Binding-site contacts:
Ligand atom N2 contacts residue ASN704 of chain 1.A at 2.7 Å (h-bond).
Ligand atom N2 contacts residue LEU909 of chain 1.A at 3.9 Å.
Ligand atom O6 contacts residue PHE705 of chain 1.A at 3.3 Å (h-bond).
Ligand atom C8 contacts residue ASN704 of chain 1.A at 4.2 Å.
Ligand atom C7 contacts residue ASN704 of chain 1.A at 3.0 Å.
Ligand atom C8 contacts residue LEU909 of chain 1.A at 3.9 Å (hydrophobic).
Ligand atom O7 contacts residue ASN704 of chain 1.A at 3.0 Å (h-bond).
Ligand atom C1 contacts residue GLN1058 of chain 1.A at 4.4 Å.
Ligand atom C3 contacts residue ASN704 of chain 1.A at 3.7 Å.
Ligand atom O5 contacts residue GLN1058 of chain 1.A at 4.4 Å.
Ligand atom O4 contacts residue LEU909 of chain 1.A at 4.0 Å.
Ligand atom O6 contacts residue GLN913 of chain 1.A at 4.5 Å.
Ligand atom O5 contacts residue ASN704 of chain 1.A at 2.4 Å (h-bond).
Ligand atom C4 contacts residue ASN704 of chain 1.A at 4.2 Å.
Ligand atom C8 contacts residue GLN913 of chain 1.A at 4.1 Å.
Ligand atom C7 contacts residue LEU909 of chain 1.A at 3.5 Å (hydrophobic).
Ligand atom C1 contacts residue ASN704 of chain 1.A at 1.4 Å.
Ligand atom C2 contacts residue LEU909 of chain 1.A at 4.3 Å (hydrophobic).
Ligand atom C3 contacts residue LEU909 of chain 1.A at 4.2 Å (hydrophobic).
Ligand atom O7 contacts residue LEU909 of chain 1.A at 3.5 Å.
Ligand atom C5 contacts residue ASN704 of chain 1.A at 3.7 Å.
Ligand atom C2 contacts residue ASN704 of chain 1.A at 2.3 Å.

The protein below binds the small molecule below.
Small molecule (SMILES): CC(=O)N[C@H]1[C@H](O[C@H]2[C@H](O)[C@@H](NC(C)=O)CO[C@@H]2CO)O[C@H](CO)[C@@H](O)[C@@H]1O

Sequence of chain 1.A:
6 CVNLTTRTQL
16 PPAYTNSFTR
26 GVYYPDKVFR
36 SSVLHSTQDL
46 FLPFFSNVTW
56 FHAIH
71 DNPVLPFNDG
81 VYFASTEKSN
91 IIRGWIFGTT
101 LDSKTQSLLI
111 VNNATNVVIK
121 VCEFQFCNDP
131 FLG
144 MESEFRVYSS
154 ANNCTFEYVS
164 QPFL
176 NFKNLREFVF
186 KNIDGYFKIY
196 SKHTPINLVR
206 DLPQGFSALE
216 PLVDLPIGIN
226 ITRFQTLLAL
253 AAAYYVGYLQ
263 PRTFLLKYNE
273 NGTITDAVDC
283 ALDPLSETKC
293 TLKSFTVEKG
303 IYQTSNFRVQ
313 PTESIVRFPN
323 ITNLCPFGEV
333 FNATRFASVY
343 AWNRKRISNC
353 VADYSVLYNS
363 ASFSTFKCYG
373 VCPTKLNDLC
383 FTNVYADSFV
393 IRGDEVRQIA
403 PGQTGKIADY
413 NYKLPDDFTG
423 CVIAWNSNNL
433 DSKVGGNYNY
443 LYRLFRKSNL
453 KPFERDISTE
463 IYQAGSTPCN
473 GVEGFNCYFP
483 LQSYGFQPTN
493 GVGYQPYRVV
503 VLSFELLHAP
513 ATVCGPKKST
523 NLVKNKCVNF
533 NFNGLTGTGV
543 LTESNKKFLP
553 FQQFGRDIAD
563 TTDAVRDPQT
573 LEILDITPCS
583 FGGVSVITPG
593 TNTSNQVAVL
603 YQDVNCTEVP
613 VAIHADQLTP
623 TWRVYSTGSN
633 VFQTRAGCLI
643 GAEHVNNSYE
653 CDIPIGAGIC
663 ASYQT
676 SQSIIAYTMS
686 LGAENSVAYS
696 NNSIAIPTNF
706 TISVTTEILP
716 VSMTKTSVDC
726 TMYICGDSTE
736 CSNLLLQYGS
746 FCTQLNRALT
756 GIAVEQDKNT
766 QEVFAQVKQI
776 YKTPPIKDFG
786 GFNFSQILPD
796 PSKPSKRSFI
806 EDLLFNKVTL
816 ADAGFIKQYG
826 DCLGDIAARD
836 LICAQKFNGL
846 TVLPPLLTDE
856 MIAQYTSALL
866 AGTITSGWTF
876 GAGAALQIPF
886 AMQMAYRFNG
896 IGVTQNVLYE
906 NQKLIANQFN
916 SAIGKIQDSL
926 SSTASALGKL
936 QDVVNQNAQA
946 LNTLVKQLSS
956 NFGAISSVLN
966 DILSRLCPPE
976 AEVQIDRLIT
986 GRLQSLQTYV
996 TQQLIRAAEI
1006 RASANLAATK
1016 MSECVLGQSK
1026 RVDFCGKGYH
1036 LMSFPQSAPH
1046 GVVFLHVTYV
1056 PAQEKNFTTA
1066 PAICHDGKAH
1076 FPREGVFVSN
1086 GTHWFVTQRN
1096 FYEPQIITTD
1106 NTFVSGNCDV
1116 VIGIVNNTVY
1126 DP